Sequence of chain 1.A:
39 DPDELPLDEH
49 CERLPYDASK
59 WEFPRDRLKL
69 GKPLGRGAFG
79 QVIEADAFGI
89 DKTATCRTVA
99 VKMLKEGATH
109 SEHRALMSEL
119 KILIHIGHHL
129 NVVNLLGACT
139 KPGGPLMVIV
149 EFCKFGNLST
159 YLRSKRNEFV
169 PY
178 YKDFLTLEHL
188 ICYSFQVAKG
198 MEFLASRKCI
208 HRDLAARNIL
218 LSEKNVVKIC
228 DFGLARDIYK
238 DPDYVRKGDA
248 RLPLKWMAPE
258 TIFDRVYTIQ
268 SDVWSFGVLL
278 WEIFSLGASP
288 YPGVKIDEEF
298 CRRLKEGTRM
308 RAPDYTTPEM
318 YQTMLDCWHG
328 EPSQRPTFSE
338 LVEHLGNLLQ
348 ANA

Binding-site contacts:
Ligand atom C3 contacts residue GLU117 of chain 1.A at 3.4 Å.
Ligand atom N14 contacts residue ASP228 of chain 1.A at 3.5 Å (salt-bridge).
Ligand atom F8 contacts residue HIS208 of chain 1.A at 3.4 Å.
Ligand atom O22 contacts residue VAL80 of chain 1.A at 3.3 Å.
Ligand atom F9 contacts residue LEU201 of chain 1.A at 3.3 Å.
Ligand atom F8 contacts residue ILE226 of chain 1.A at 3.4 Å.
Ligand atom C31 contacts residue CYS151 of chain 1.A at 3.4 Å (hydrophobic).
Ligand atom N12 contacts residue GLU117 of chain 1.A at 2.6 Å (salt-bridge).
Ligand atom C25 contacts residue CYS151 of chain 1.A at 3.4 Å (hydrophobic).
Ligand atom C24 contacts residue GLU149 of chain 1.A at 3.6 Å.
Ligand atom C1 contacts residue LEU121 of chain 1.A at 3.6 Å (hydrophobic).
Ligand atom N30 contacts residue CYS151 of chain 1.A at 2.9 Å (h-bond).
Ligand atom C16 contacts residue LYS100 of chain 1.A at 3.6 Å.
Ligand atom C13 contacts residue GLU117 of chain 1.A at 3.5 Å.
Ligand atom C18 contacts residue VAL148 of chain 1.A at 3.5 Å (hydrophobic).
Ligand atom C24 contacts residue LEU217 of chain 1.A at 3.5 Å (hydrophobic).
Ligand atom F10 contacts residue ILE226 of chain 1.A at 3.0 Å.
Ligand atom N14 contacts residue LYS100 of chain 1.A at 3.5 Å.
Ligand atom O15 contacts residue VAL131 of chain 1.A at 3.3 Å.
Ligand atom O15 contacts residue CYS227 of chain 1.A at 3.2 Å.
Ligand atom O22 contacts residue PHE229 of chain 1.A at 3.4 Å.
Ligand atom C25 contacts residue GLU149 of chain 1.A at 3.2 Å.
Ligand atom C24 contacts residue ALA98 of chain 1.A at 3.5 Å (hydrophobic).
Ligand atom C13 contacts residue ASP228 of chain 1.A at 3.3 Å.
Ligand atom O15 contacts residue ASP228 of chain 1.A at 2.8 Å (salt-bridge).
Ligand atom C19 contacts residue VAL80 of chain 1.A at 3.7 Å (hydrophobic).
Ligand atom C2 contacts residue LEU121 of chain 1.A at 3.7 Å (hydrophobic).
Ligand atom C2 contacts residue GLU117 of chain 1.A at 3.4 Å.
Ligand atom F8 contacts residue LEU201 of chain 1.A at 3.5 Å.
Ligand atom C20 contacts residue PHE229 of chain 1.A at 3.7 Å (hydrophobic).
Ligand atom C18 contacts residue VAL80 of chain 1.A at 3.6 Å (hydrophobic).
Ligand atom C25 contacts residue LEU217 of chain 1.A at 3.5 Å (hydrophobic).
Ligand atom N14 contacts residue GLU117 of chain 1.A at 3.3 Å (salt-bridge).
Ligand atom F10 contacts residue CYS227 of chain 1.A at 3.5 Å.
Ligand atom C17 contacts residue VAL148 of chain 1.A at 3.5 Å (hydrophobic).
Ligand atom O32 contacts residue LEU72 of chain 1.A at 3.5 Å.
Ligand atom N12 contacts residue ASP228 of chain 1.A at 3.6 Å (salt-bridge).
Ligand atom N26 contacts residue CYS151 of chain 1.A at 3.1 Å (h-bond).
Ligand atom N30 contacts residue PHE150 of chain 1.A at 3.5 Å.
Ligand atom C21 contacts residue ASP228 of chain 1.A at 3.5 Å.

A protein and the small-molecule ligand that binds it are described below.
Small molecule (SMILES): CNC(=O)c1cc(Oc2ccc(NC(=O)Nc3ccc(Cl)c(C(F)(F)F)c3)cc2)ccn1